Sequence of chain 1.A:
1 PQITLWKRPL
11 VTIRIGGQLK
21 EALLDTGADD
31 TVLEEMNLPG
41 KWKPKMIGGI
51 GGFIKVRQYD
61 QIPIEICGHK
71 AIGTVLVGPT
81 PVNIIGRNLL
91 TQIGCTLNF

The small molecule below binds the protein below.
Small molecule (SMILES): COc1ccc(S(=O)(=O)N(CC(C)C)C[C@@H](O)[C@H](Cc2ccccc2)NC(=O)[C@@H]2CN(c3cccc(C(C)=O)c3)C(=O)O2)cc1

Binding-site contacts:
Ligand atom C4 contacts residue GLY48 of chain 1.B at 3.4 Å.
Ligand atom O28 contacts residue GLY27 of chain 1.A at 3.2 Å (h-bond).
Ligand atom C15 contacts residue VAL82 of chain 1.A at 3.5 Å (hydrophobic).
Ligand atom O18 contacts residue GLY27 of chain 1.A at 3.2 Å.
Ligand atom C26 contacts residue ASP29 of chain 1.A at 3.7 Å.
Ligand atom C35 contacts residue PRO81 of chain 1.B at 3.7 Å (hydrophobic).
Ligand atom C33 contacts residue VAL82 of chain 1.B at 3.8 Å (hydrophobic).
Ligand atom C32 contacts residue GLY27 of chain 1.A at 3.6 Å.
Ligand atom O18 contacts residue ASP25 of chain 1.B at 2.5 Å (salt-bridge).
Ligand atom O28 contacts residue ASP29 of chain 1.A at 3.6 Å (salt-bridge).
Ligand atom C7 contacts residue ASP30 of chain 1.B at 3.6 Å.
Ligand atom C25 contacts residue GLY48 of chain 1.A at 3.0 Å.
Ligand atom C44 contacts residue ARG8 of chain 1.B at 3.6 Å.
Ligand atom O10 contacts residue ILE84 of chain 1.B at 3.5 Å.
Ligand atom O28 contacts residue ALA28 of chain 1.A at 3.2 Å.
Ligand atom C45 contacts residue ARG8 of chain 1.B at 3.4 Å.
Ligand atom C35 contacts residue VAL82 of chain 1.B at 3.6 Å (hydrophobic).
Ligand atom O27 contacts residue ASP29 of chain 1.A at 3.0 Å (salt-bridge).
Ligand atom C40 contacts residue ACT1 of chain 1.H at 3.7 Å.
Ligand atom O9 contacts residue ILE50 of chain 1.A at 3.3 Å.
Ligand atom O18 contacts residue ASP25 of chain 1.A at 2.5 Å (salt-bridge).
Ligand atom C17 contacts residue ASP25 of chain 1.A at 3.5 Å.
Ligand atom C6 contacts residue ALA28 of chain 1.B at 3.6 Å (hydrophobic).
Ligand atom O9 contacts residue GLY49 of chain 1.B at 3.4 Å.
Ligand atom N20 contacts residue GLY27 of chain 1.A at 3.1 Å (h-bond).
Ligand atom O19 contacts residue ASP30 of chain 1.B at 3.4 Å (salt-bridge).
Ligand atom C17 contacts residue ASP25 of chain 1.B at 3.2 Å.
Ligand atom C13 contacts residue ASP25 of chain 1.A at 3.7 Å.
Ligand atom C33 contacts residue GLY27 of chain 1.A at 3.5 Å.
Ligand atom O10 contacts residue ILE50 of chain 1.A at 3.7 Å.
Ligand atom C7 contacts residue ALA28 of chain 1.B at 3.5 Å (hydrophobic).
Ligand atom C12 contacts residue GLY27 of chain 1.B at 3.4 Å.
Ligand atom C18 contacts residue ASP30 of chain 1.B at 3.5 Å.
Ligand atom C13 contacts residue GLY27 of chain 1.B at 3.8 Å.
Ligand atom C42 contacts residue GLY48 of chain 1.A at 3.6 Å.
Ligand atom C44 contacts residue ASP29 of chain 1.A at 3.5 Å.
Ligand atom O18 contacts residue ALA28 of chain 1.A at 3.8 Å.
Ligand atom C32 contacts residue ASP25 of chain 1.B at 3.3 Å.
Ligand atom C34 contacts residue VAL82 of chain 1.B at 3.6 Å (hydrophobic).
Ligand atom C16 contacts residue ASP25 of chain 1.B at 3.1 Å.

Sequence of chain 1.B:
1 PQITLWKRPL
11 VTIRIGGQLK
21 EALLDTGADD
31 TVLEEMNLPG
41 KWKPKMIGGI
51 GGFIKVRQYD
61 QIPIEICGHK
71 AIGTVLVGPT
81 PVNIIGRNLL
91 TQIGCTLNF